A protein and the small-molecule ligand that binds it are described below.
Small molecule (SMILES): CC(=O)N[C@@H]1[C@@H](O)[C@H](O)[C@@H](CO)O[C@H]1O

Binding-site contacts:
Ligand atom C8 contacts residue GLY441 of chain 1.A at 4.4 Å.
Ligand atom O7 contacts residue ASN303 of chain 1.A at 3.4 Å (h-bond).
Ligand atom O7 contacts residue VAL442 of chain 1.A at 4.4 Å.
Ligand atom C8 contacts residue VAL442 of chain 1.A at 3.5 Å (hydrophobic).
Ligand atom C3 contacts residue ASN303 of chain 1.A at 3.9 Å.
Ligand atom O5 contacts residue ASN303 of chain 1.A at 2.5 Å (h-bond).
Ligand atom C2 contacts residue ASN303 of chain 1.A at 2.5 Å.
Ligand atom C7 contacts residue ASN303 of chain 1.A at 3.4 Å.
Ligand atom C8 contacts residue ASN303 of chain 1.A at 4.0 Å.
Ligand atom C5 contacts residue ASN303 of chain 1.A at 3.8 Å.
Ligand atom N2 contacts residue ASN303 of chain 1.A at 3.0 Å (h-bond).
Ligand atom C4 contacts residue ASN303 of chain 1.A at 4.4 Å.
Ligand atom O5 contacts residue ILE324 of chain 1.A at 3.8 Å.
Ligand atom C7 contacts residue VAL442 of chain 1.A at 4.3 Å (hydrophobic).
Ligand atom C1 contacts residue ASN303 of chain 1.A at 1.5 Å.

Sequence of chain 1.A:
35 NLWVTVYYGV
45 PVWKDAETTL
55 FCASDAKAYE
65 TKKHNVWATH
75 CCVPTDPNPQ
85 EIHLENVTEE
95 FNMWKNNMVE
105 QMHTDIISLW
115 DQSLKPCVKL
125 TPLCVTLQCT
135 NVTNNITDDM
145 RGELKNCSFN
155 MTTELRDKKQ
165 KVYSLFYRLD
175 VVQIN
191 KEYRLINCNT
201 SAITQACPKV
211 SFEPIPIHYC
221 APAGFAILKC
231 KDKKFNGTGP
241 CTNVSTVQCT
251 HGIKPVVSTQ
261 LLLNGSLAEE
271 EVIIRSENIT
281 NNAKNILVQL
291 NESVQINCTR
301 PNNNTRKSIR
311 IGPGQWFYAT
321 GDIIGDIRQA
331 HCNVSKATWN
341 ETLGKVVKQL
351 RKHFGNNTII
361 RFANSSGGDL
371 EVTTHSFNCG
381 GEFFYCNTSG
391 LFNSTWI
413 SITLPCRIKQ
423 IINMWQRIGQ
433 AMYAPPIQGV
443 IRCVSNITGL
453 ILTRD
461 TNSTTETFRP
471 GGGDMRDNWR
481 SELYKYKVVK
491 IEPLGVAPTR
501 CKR